Sequence of chain 1.A:
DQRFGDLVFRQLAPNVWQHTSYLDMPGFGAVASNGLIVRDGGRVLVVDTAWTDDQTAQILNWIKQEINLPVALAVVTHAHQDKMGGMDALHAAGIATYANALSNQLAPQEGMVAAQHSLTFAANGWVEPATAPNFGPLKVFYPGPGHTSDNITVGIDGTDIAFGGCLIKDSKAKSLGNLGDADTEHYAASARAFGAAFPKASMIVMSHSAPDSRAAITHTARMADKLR

Binding-site contacts:
Ligand atom S contacts residue HIS222 of chain 1.A at 3.8 Å.
Ligand atom C5 contacts residue TRP65 of chain 1.A at 4.5 Å (hydrophobic).
Ligand atom C7 contacts residue HIS222 of chain 1.A at 4.2 Å.
Ligand atom C5 contacts residue VAL45 of chain 1.A at 3.6 Å (hydrophobic).
Ligand atom C1 contacts residue HIS94 of chain 1.A at 3.5 Å.
Ligand atom C6 contacts residue VAL45 of chain 1.A at 3.6 Å (hydrophobic).
Ligand atom O3 contacts residue PHE42 of chain 1.A at 4.4 Å.
Ligand atom C2 contacts residue TRP65 of chain 1.A at 4.3 Å (hydrophobic).
Ligand atom S contacts residue HIS94 of chain 1.A at 3.6 Å (h-bond).
Ligand atom S contacts residue ASP96 of chain 1.A at 3.7 Å.
Ligand atom O2 contacts residue ASN192 of chain 1.A at 2.7 Å (h-bond).
Ligand atom O3 contacts residue MET39 of chain 1.A at 4.2 Å.
Ligand atom O3 contacts residue ASN192 of chain 1.A at 4.2 Å.
Ligand atom C1 contacts residue ASP96 of chain 1.A at 3.5 Å.
Ligand atom C1 contacts residue ZN1 of chain 1.C at 3.4 Å.
Ligand atom S contacts residue ZN1 of chain 1.C at 2.3 Å.
Ligand atom C2 contacts residue ZN1 of chain 1.C at 3.9 Å.
Ligand atom C2 contacts residue ASP96 of chain 1.A at 4.3 Å.
Ligand atom S contacts residue CYS180 of chain 1.A at 3.8 Å.
Ligand atom S contacts residue HIS161 of chain 1.A at 3.3 Å (h-bond).
Ligand atom O2 contacts residue GLY191 of chain 1.A at 3.6 Å.
Ligand atom C2 contacts residue HIS222 of chain 1.A at 4.5 Å.
Ligand atom S contacts residue ZN1 of chain 1.B at 2.3 Å.
Ligand atom C3 contacts residue TRP65 of chain 1.A at 4.1 Å (hydrophobic).
Ligand atom C4 contacts residue ZN1 of chain 1.C at 4.4 Å.
Ligand atom C8 contacts residue ASN192 of chain 1.A at 4.1 Å.
Ligand atom C3 contacts residue MET39 of chain 1.A at 3.9 Å (hydrophobic).
Ligand atom C5 contacts residue HIS222 of chain 1.A at 3.6 Å.
Ligand atom N contacts residue HIS222 of chain 1.A at 4.2 Å.
Ligand atom O1 contacts residue ASN192 of chain 1.A at 3.8 Å.
Ligand atom C9 contacts residue ASN192 of chain 1.A at 3.7 Å.
Ligand atom S contacts residue HIS92 of chain 1.A at 4.1 Å.
Ligand atom C6 contacts residue HIS222 of chain 1.A at 3.9 Å.
Ligand atom C1 contacts residue ZN1 of chain 1.B at 3.3 Å.

The protein below binds the small molecule below.
Small molecule (SMILES): C[C@H](CS)C(=O)N1CCC[C@H]1C(=O)O